Binding-site contacts:
Ligand atom CG2 contacts residue GLN3 of chain 32.E at 3.4 Å.
Ligand atom OE2 contacts residue VAL4 of chain 32.E at 3.6 Å.
Ligand atom CG2 contacts residue VAL4 of chain 32.E at 3.8 Å (hydrophobic).
Ligand atom C contacts residue VAL4 of chain 32.E at 4.0 Å (hydrophobic).
Ligand atom CB contacts residue ALA2 of chain 32.E at 3.4 Å (hydrophobic).
Ligand atom CA contacts residue ALA2 of chain 32.E at 3.5 Å (hydrophobic).
Ligand atom C contacts residue VAL4 of chain 32.E at 4.2 Å (hydrophobic).
Ligand atom CB contacts residue GLN3 of chain 32.E at 4.4 Å.
Ligand atom CA contacts residue GLN3 of chain 32.E at 4.2 Å.
Ligand atom C contacts residue ALA2 of chain 32.E at 3.7 Å (hydrophobic).
Ligand atom O contacts residue GLN3 of chain 32.E at 3.1 Å (h-bond).
Ligand atom CD contacts residue VAL4 of chain 32.E at 3.8 Å (hydrophobic).
Ligand atom CG2 contacts residue ALA2 of chain 32.E at 4.0 Å (hydrophobic).
Ligand atom CB contacts residue ALA2 of chain 32.E at 4.3 Å (hydrophobic).
Ligand atom OE1 contacts residue ASN25 of chain 32.E at 4.4 Å.
Ligand atom C contacts residue VAL4 of chain 32.E at 3.6 Å (hydrophobic).
Ligand atom N contacts residue VAL4 of chain 32.E at 3.0 Å (h-bond).
Ligand atom CB contacts residue VAL4 of chain 32.E at 4.5 Å (hydrophobic).
Ligand atom O contacts residue SER6 of chain 32.E at 4.1 Å.
Ligand atom CA contacts residue VAL4 of chain 32.E at 3.5 Å (hydrophobic).
Ligand atom CB contacts residue VAL4 of chain 32.E at 4.3 Å (hydrophobic).
Ligand atom CB contacts residue GLN3 of chain 32.E at 3.4 Å.
Ligand atom OG contacts residue GLN3 of chain 32.E at 3.3 Å (h-bond).
Ligand atom O contacts residue SER5 of chain 32.E at 3.8 Å.
Ligand atom CG1 contacts residue GLN3 of chain 32.E at 4.1 Å.
Ligand atom CA contacts residue ALA2 of chain 32.E at 4.0 Å (hydrophobic).
Ligand atom OE1 contacts residue VAL4 of chain 32.E at 3.5 Å.
Ligand atom CG2 contacts residue SER5 of chain 32.E at 3.7 Å.
Ligand atom C contacts residue GLN3 of chain 32.E at 3.9 Å.
Ligand atom O contacts residue ALA2 of chain 32.E at 3.9 Å.
Ligand atom N contacts residue ALA2 of chain 32.E at 3.0 Å (h-bond).
Ligand atom CA contacts residue VAL4 of chain 32.E at 4.0 Å (hydrophobic).
Ligand atom O contacts residue VAL4 of chain 32.E at 2.9 Å (h-bond).
Ligand atom O contacts residue VAL4 of chain 32.E at 3.8 Å.
Ligand atom C contacts residue ALA2 of chain 32.E at 4.3 Å (hydrophobic).

A protein and the small-molecule ligand that binds it are described below.
Small molecule (SMILES): CC[C@H](C)[C@H](N)C(=O)N[C@@H](CO)C(=O)N[C@@H](CCC(=O)O)C(=O)N[C@H](C=O)C(C)C

Sequence of chain 32.E:
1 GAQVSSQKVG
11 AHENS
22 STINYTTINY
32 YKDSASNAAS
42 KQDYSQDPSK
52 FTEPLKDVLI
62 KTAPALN